This protein binds this small molecule.
Small molecule (SMILES): OC[C@H]1O[C@@](CO)(O[C@H]2O[C@H](CO)[C@@H](O)[C@H](O)[C@H]2O)[C@@H](O)[C@@H]1O

Sequence of chain 1.A:
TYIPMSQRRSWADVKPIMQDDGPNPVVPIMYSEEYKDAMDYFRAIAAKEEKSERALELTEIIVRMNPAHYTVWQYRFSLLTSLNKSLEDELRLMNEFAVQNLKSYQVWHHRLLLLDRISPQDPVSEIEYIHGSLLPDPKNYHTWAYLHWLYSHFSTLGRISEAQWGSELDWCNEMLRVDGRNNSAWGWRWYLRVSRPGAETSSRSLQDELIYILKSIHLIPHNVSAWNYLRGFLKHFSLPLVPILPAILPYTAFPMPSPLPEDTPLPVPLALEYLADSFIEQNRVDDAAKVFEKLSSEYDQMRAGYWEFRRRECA

Sequence of chain 1.B:
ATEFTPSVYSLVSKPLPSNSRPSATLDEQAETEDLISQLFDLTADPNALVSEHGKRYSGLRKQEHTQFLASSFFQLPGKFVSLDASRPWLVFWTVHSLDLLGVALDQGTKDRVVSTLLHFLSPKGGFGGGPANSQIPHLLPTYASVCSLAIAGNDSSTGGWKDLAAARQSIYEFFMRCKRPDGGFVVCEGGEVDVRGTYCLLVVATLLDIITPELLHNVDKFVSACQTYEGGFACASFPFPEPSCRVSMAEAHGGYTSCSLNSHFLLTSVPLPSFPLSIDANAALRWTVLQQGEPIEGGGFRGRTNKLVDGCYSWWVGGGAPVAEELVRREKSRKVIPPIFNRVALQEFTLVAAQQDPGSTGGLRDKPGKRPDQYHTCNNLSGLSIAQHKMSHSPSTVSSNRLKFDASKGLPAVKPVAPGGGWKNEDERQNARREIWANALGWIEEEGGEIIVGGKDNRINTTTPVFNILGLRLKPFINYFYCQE

Binding-site contacts:
Ligand atom O4 contacts residue TYR332 of chain 1.A at 3.6 Å.
Ligand atom C1 contacts residue LYS15 of chain 1.B at 4.4 Å.
Ligand atom C2 contacts residue LYS15 of chain 1.B at 4.3 Å.
Ligand atom C2 contacts residue VAL13 of chain 1.B at 3.2 Å (hydrophobic).
Ligand atom C3 contacts residue GLU331 of chain 1.A at 3.8 Å.
Ligand atom O2 contacts residue PRO308 of chain 1.B at 4.1 Å.
Ligand atom O6 contacts residue PRO298 of chain 1.A at 3.2 Å.
Ligand atom O3 contacts residue PRO308 of chain 1.B at 3.3 Å.
Ligand atom O3 contacts residue GLU307 of chain 1.B at 2.7 Å (salt-bridge).
Ligand atom C6 contacts residue LYS15 of chain 1.B at 4.2 Å.
Ligand atom O2 contacts residue VAL13 of chain 1.B at 2.7 Å (h-bond).
Ligand atom O4 contacts residue GLU307 of chain 1.B at 3.3 Å (salt-bridge).
Ligand atom C3 contacts residue GLU307 of chain 1.B at 3.4 Å.
Ligand atom O3 contacts residue GLU331 of chain 1.A at 3.3 Å (salt-bridge).
Ligand atom C3 contacts residue VAL13 of chain 1.B at 4.3 Å (hydrophobic).
Ligand atom C6 contacts residue PRO298 of chain 1.A at 4.0 Å (hydrophobic).
Ligand atom O4 contacts residue LEU299 of chain 1.A at 4.1 Å.
Ligand atom C6 contacts residue PRO16 of chain 1.B at 3.9 Å (hydrophobic).
Ligand atom O3 contacts residue TYR332 of chain 1.A at 3.1 Å (h-bond).
Ligand atom O3 contacts residue LYS15 of chain 1.B at 4.5 Å.
Ligand atom O3 contacts residue VAL13 of chain 1.B at 4.2 Å.
Ligand atom C1 contacts residue VAL13 of chain 1.B at 4.2 Å (hydrophobic).
Ligand atom C4 contacts residue GLU307 of chain 1.B at 3.9 Å.
Ligand atom O1 contacts residue VAL13 of chain 1.B at 4.2 Å.
Ligand atom C1 contacts residue VAL13 of chain 1.B at 4.2 Å (hydrophobic).
Ligand atom O5 contacts residue LYS15 of chain 1.B at 3.7 Å.
Ligand atom C6 contacts residue PRO18 of chain 1.B at 3.9 Å (hydrophobic).
Ligand atom O3 contacts residue ASP333 of chain 1.A at 4.3 Å.
Ligand atom C5 contacts residue LYS15 of chain 1.B at 4.4 Å.
Ligand atom C3 contacts residue TYR332 of chain 1.A at 4.3 Å (hydrophobic).
Ligand atom O6 contacts residue PRO18 of chain 1.B at 3.6 Å.
Ligand atom O6 contacts residue PRO298 of chain 1.A at 3.8 Å.
Ligand atom C4 contacts residue LYS15 of chain 1.B at 4.0 Å.
Ligand atom O4 contacts residue PRO300 of chain 1.A at 3.8 Å.